Sequence of chain 1.A:
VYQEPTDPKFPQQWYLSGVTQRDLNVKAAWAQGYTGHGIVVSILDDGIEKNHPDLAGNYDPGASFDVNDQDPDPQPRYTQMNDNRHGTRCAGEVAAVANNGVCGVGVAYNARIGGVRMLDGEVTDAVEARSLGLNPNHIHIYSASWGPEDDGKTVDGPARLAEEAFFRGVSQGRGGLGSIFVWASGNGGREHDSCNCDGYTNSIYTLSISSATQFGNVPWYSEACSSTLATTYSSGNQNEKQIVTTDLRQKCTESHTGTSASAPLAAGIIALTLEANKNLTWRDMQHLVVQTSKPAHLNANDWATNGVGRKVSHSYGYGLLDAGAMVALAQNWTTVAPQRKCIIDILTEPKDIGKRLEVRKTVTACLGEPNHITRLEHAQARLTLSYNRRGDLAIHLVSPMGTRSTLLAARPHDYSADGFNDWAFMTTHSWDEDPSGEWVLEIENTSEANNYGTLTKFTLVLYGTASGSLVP

This small molecule binds to this protein.
Small molecule (SMILES): [H]/N=C(/N)NCc1ccc(CC(=O)N[C@@H](CCON/C(N)=N\[H])C(=O)N[C@H](C(=O)N[C@@H](CCON/C(N)=N/[H])C(=O)NCc2ccc3c(c2)C[NH+]=C3N)C(C)(C)C)cc1

Binding-site contacts:
Ligand atom CA contacts residue SER261 of chain 1.A at 3.2 Å.
Ligand atom CG contacts residue GLU129 of chain 1.A at 3.3 Å.
Ligand atom CBO contacts residue SER146 of chain 1.A at 3.6 Å.
Ligand atom CA contacts residue GLY148 of chain 1.A at 3.4 Å.
Ligand atom CBV contacts residue ASP151 of chain 1.A at 3.4 Å.
Ligand atom NBT contacts residue ASP199 of chain 1.A at 2.7 Å (salt-bridge).
Ligand atom NBU contacts residue ASP199 of chain 1.A at 2.9 Å (salt-bridge).
Ligand atom NE contacts residue TYR201 of chain 1.A at 3.2 Å (h-bond).
Ligand atom NBT contacts residue ALA185 of chain 1.A at 2.9 Å (h-bond).
Ligand atom NH2 contacts residue TYR201 of chain 1.A at 2.9 Å (h-bond).
Ligand atom NH1 contacts residue ASN85 of chain 1.A at 2.8 Å (h-bond).
Ligand atom CBW contacts residue ASP151 of chain 1.A at 3.6 Å.
Ligand atom NH1 contacts residue ASP157 of chain 1.A at 2.9 Å (salt-bridge).
Ligand atom O contacts residue GLY148 of chain 1.A at 3.2 Å (h-bond).
Ligand atom NBU contacts residue GLY148 of chain 1.A at 3.4 Å.
Ligand atom NE contacts residue ASP47 of chain 1.A at 2.8 Å (salt-bridge).
Ligand atom CBV contacts residue PRO149 of chain 1.A at 3.1 Å (hydrophobic).
Ligand atom C8 contacts residue VAL124 of chain 1.A at 3.1 Å (hydrophobic).
Ligand atom CG2 contacts residue GLY148 of chain 1.A at 3.4 Å.
Ligand atom N3 contacts residue GLU129 of chain 1.A at 3.0 Å (salt-bridge).
Ligand atom CBQ contacts residue ALA185 of chain 1.A at 3.4 Å (hydrophobic).
Ligand atom N contacts residue GLY148 of chain 1.A at 2.9 Å (h-bond).
Ligand atom N contacts residue SER146 of chain 1.A at 2.8 Å (h-bond).
Ligand atom OD contacts residue GLU129 of chain 1.A at 3.4 Å (salt-bridge).
Ligand atom CA contacts residue SER146 of chain 1.A at 3.5 Å.
Ligand atom CZ contacts residue TYR201 of chain 1.A at 3.5 Å (hydrophobic).
Ligand atom CBP contacts residue SER146 of chain 1.A at 3.4 Å.
Ligand atom O contacts residue TRP147 of chain 1.A at 3.1 Å.
Ligand atom NBT contacts residue THR202 of chain 1.A at 3.5 Å.
Ligand atom CA contacts residue ASN188 of chain 1.A at 3.4 Å.
Ligand atom NE contacts residue GLU129 of chain 1.A at 2.7 Å (salt-bridge).
Ligand atom N3 contacts residue VAL124 of chain 1.A at 2.8 Å (h-bond).
Ligand atom CBR contacts residue TRP147 of chain 1.A at 3.5 Å (hydrophobic).
Ligand atom NE contacts residue ASP84 of chain 1.A at 3.6 Å (salt-bridge).
Ligand atom O contacts residue PRO149 of chain 1.A at 3.6 Å.
Ligand atom CBS contacts residue ASP199 of chain 1.A at 3.2 Å.
Ligand atom CZ contacts residue ASP157 of chain 1.A at 3.4 Å.
Ligand atom CBV contacts residue GLY148 of chain 1.A at 3.5 Å.
Ligand atom NH2 contacts residue ASP157 of chain 1.A at 3.0 Å (salt-bridge).
Ligand atom NBU contacts residue PRO149 of chain 1.A at 3.4 Å (h-bond).